Binding-site contacts:
Ligand atom C80 contacts residue TRP145 of chain 1.A at 3.5 Å (hydrophobic).
Ligand atom C12 contacts residue TRP145 of chain 1.A at 4.2 Å (hydrophobic).
Ligand atom O15 contacts residue ILE116 of chain 1.B at 3.6 Å.
Ligand atom C14 contacts residue CYS189 of chain 1.A at 3.8 Å (hydrophobic).
Ligand atom C1 contacts residue CYS188 of chain 1.A at 4.0 Å (hydrophobic).
Ligand atom C12 contacts residue TYR53 of chain 1.B at 4.0 Å (hydrophobic).
Ligand atom C2 contacts residue GLN55 of chain 1.B at 3.6 Å.
Ligand atom C4 contacts residue TRP145 of chain 1.A at 3.5 Å (hydrophobic).
Ligand atom C11 contacts residue MET114 of chain 1.B at 4.2 Å (hydrophobic).
Ligand atom C8 contacts residue TRP145 of chain 1.A at 3.6 Å (hydrophobic).
Ligand atom O15 contacts residue CYS189 of chain 1.A at 3.6 Å (h-bond).
Ligand atom C2 contacts residue TYR53 of chain 1.B at 4.3 Å (hydrophobic).
Ligand atom C13 contacts residue CYS188 of chain 1.A at 4.1 Å (hydrophobic).
Ligand atom C6 contacts residue TYR186 of chain 1.A at 4.3 Å (hydrophobic).
Ligand atom C1 contacts residue CYS189 of chain 1.A at 3.9 Å (hydrophobic).
Ligand atom C8 contacts residue TYR193 of chain 1.A at 3.6 Å (hydrophobic).
Ligand atom C3 contacts residue TYR53 of chain 1.B at 4.0 Å (hydrophobic).
Ligand atom N contacts residue TRP145 of chain 1.A at 3.3 Å (h-bond).
Ligand atom C3 contacts residue ILE116 of chain 1.B at 4.2 Å (hydrophobic).
Ligand atom C11 contacts residue GLN55 of chain 1.B at 4.3 Å.
Ligand atom C5 contacts residue ILE116 of chain 1.B at 3.7 Å (hydrophobic).
Ligand atom C14 contacts residue ILE116 of chain 1.B at 3.9 Å (hydrophobic).
Ligand atom O17 contacts residue ILE116 of chain 1.B at 4.0 Å.
Ligand atom C4 contacts residue TYR91 of chain 1.A at 4.0 Å (hydrophobic).
Ligand atom C5 contacts residue CYS189 of chain 1.A at 3.7 Å (hydrophobic).
Ligand atom C1 contacts residue ILE116 of chain 1.B at 4.0 Å (hydrophobic).
Ligand atom C6 contacts residue TYR193 of chain 1.A at 4.0 Å (hydrophobic).
Ligand atom C5 contacts residue CYS188 of chain 1.A at 4.1 Å (hydrophobic).
Ligand atom C3 contacts residue CYS188 of chain 1.A at 3.6 Å (hydrophobic).
Ligand atom C3 contacts residue GLN55 of chain 1.B at 4.4 Å.
Ligand atom C13 contacts residue TYR186 of chain 1.A at 4.0 Å (hydrophobic).
Ligand atom C6 contacts residue TRP145 of chain 1.A at 4.1 Å (hydrophobic).
Ligand atom C11 contacts residue CYS188 of chain 1.A at 3.9 Å (hydrophobic).
Ligand atom C7 contacts residue CYS188 of chain 1.A at 3.7 Å (hydrophobic).
Ligand atom C10 contacts residue TRP145 of chain 1.A at 3.2 Å (hydrophobic).
Ligand atom N contacts residue TYR91 of chain 1.A at 3.4 Å (h-bond).
Ligand atom C14 contacts residue CYS188 of chain 1.A at 3.8 Å (hydrophobic).
Ligand atom C12 contacts residue TYR91 of chain 1.A at 4.3 Å (hydrophobic).
Ligand atom C2 contacts residue CYS188 of chain 1.A at 3.5 Å (hydrophobic).
Ligand atom C7 contacts residue GLN55 of chain 1.B at 3.5 Å.

Sequence of chain 1.B:
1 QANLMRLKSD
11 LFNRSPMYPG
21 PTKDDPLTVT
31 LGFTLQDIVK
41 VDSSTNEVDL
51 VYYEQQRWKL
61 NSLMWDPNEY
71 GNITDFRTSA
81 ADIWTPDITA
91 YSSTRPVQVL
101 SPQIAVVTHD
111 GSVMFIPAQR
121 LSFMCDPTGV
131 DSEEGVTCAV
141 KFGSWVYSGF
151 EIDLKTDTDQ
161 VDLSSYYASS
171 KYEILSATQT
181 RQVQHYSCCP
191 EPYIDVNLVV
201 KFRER

A small-molecule ligand and the protein it binds are described below.
Small molecule (SMILES): O=C(OC1C[C@H]2CC[C@@H](C1)N2)c1ccccc1

Sequence of chain 1.A:
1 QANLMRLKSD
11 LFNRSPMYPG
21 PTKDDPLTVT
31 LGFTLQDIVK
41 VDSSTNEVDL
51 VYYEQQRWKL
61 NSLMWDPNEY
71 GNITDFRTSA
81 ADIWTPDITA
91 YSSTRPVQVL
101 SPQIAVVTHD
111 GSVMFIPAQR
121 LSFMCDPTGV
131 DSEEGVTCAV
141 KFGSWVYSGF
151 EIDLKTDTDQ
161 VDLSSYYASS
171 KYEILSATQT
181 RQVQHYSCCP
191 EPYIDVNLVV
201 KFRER